Binding-site contacts:
Ligand atom O3 contacts residue HIS194 of chain 1.A at 3.4 Å (h-bond).
Ligand atom C1 contacts residue TRP114 of chain 1.A at 3.8 Å (hydrophobic).
Ligand atom C3 contacts residue HIS194 of chain 1.A at 4.1 Å.
Ligand atom N1 contacts residue HIS191 of chain 1.A at 3.7 Å.
Ligand atom O1 contacts residue FMN1 of chain 1.C at 3.6 Å.
Ligand atom C7 contacts residue TYR290 of chain 1.A at 3.2 Å (hydrophobic).
Ligand atom O2 contacts residue TYR290 of chain 1.A at 3.9 Å.
Ligand atom C1 contacts residue FMN1 of chain 1.C at 3.7 Å.
Ligand atom O4 contacts residue TYR196 of chain 1.A at 3.3 Å.
Ligand atom C7 contacts residue VAL291 of chain 1.A at 3.5 Å (hydrophobic).
Ligand atom N1 contacts residue HIS194 of chain 1.A at 3.8 Å.
Ligand atom C3 contacts residue TYR196 of chain 1.A at 3.9 Å (hydrophobic).
Ligand atom C1 contacts residue PHE80 of chain 1.A at 3.6 Å (hydrophobic).
Ligand atom N1 contacts residue FMN1 of chain 1.C at 3.3 Å.
Ligand atom O4 contacts residue FMN1 of chain 1.C at 3.2 Å.
Ligand atom O3 contacts residue HIS250 of chain 1.A at 3.4 Å.
Ligand atom C6 contacts residue TYR290 of chain 1.A at 3.8 Å (hydrophobic).
Ligand atom C6 contacts residue HIS250 of chain 1.A at 3.7 Å.
Ligand atom C4 contacts residue FMN1 of chain 1.C at 3.9 Å.
Ligand atom C2 contacts residue TYR376 of chain 1.A at 4.2 Å (hydrophobic).
Ligand atom C5 contacts residue HIS194 of chain 1.A at 3.2 Å.
Ligand atom O4 contacts residue HIS194 of chain 1.A at 2.7 Å (h-bond).
Ligand atom O5 contacts residue TYR290 of chain 1.A at 3.6 Å.
Ligand atom O1 contacts residue TYR376 of chain 1.A at 3.2 Å (h-bond).
Ligand atom C5 contacts residue HIS250 of chain 1.A at 3.8 Å.
Ligand atom O2 contacts residue HIS194 of chain 1.A at 3.7 Å.
Ligand atom C7 contacts residue ALA292 of chain 1.A at 3.8 Å (hydrophobic).
Ligand atom C4 contacts residue HIS194 of chain 1.A at 3.5 Å.
Ligand atom O2 contacts residue FMN1 of chain 1.C at 3.1 Å (h-bond).
Ligand atom C7 contacts residue ASP249 of chain 1.A at 4.1 Å.
Ligand atom C1 contacts residue THR39 of chain 1.A at 3.7 Å.
Ligand atom C5 contacts residue TYR290 of chain 1.A at 4.2 Å (hydrophobic).
Ligand atom C3 contacts residue FMN1 of chain 1.C at 3.6 Å.
Ligand atom O4 contacts residue HIS191 of chain 1.A at 2.6 Å (h-bond).
Ligand atom C2 contacts residue FMN1 of chain 1.C at 3.6 Å.
Ligand atom C1 contacts residue TYR196 of chain 1.A at 3.8 Å (hydrophobic).
Ligand atom O5 contacts residue ILE248 of chain 1.A at 4.1 Å.
Ligand atom N1 contacts residue TYR196 of chain 1.A at 3.5 Å.
Ligand atom O5 contacts residue HIS250 of chain 1.A at 3.9 Å.
Ligand atom C2 contacts residue TYR196 of chain 1.A at 4.0 Å (hydrophobic).

Sequence of chain 1.A:
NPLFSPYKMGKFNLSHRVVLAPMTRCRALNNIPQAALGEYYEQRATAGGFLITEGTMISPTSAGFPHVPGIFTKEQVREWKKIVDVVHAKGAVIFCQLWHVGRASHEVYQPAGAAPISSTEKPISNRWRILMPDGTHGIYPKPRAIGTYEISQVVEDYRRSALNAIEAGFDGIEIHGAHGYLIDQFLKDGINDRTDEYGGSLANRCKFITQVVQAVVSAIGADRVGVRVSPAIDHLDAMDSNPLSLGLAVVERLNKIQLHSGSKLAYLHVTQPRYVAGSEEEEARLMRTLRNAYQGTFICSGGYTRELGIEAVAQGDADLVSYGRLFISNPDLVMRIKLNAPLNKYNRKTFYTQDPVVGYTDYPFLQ

The protein below binds the small molecule below.
Small molecule (SMILES): COCCOC(=O)/C(=N\O)C(C)=O